Sequence of chain 1.W:
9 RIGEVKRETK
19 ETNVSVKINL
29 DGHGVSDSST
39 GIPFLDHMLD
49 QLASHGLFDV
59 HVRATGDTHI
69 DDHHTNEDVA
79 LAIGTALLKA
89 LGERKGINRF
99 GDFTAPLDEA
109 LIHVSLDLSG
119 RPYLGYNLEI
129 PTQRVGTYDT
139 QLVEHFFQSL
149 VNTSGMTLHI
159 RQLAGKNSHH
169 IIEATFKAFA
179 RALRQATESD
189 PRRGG

Sequence of chain 1.P:
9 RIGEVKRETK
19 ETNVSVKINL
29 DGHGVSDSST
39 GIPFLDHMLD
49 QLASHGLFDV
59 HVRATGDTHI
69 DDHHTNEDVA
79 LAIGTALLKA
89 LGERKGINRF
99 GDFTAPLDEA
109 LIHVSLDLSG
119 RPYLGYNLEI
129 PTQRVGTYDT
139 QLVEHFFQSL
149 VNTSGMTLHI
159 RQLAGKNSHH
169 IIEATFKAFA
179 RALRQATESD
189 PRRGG

Binding-site contacts:
Ligand atom C5 contacts residue HIS168 of chain 1.C at 3.4 Å.
Ligand atom C6 contacts residue HIS72 of chain 1.W at 3.6 Å.
Ligand atom C6 contacts residue MN1 of chain 1.EA at 3.3 Å.
Ligand atom N4 contacts residue MN1 of chain 1.MC at 2.7 Å.
Ligand atom N2 contacts residue GLU75 of chain 1.W at 3.9 Å.
Ligand atom O11 contacts residue ARG119 of chain 1.P at 3.5 Å (salt-bridge).
Ligand atom C3 contacts residue GLU75 of chain 1.W at 2.7 Å.
Ligand atom C5 contacts residue MN1 of chain 1.MC at 3.7 Å.
Ligand atom O12 contacts residue LYS175 of chain 1.C at 2.7 Å (salt-bridge).
Ligand atom O12 contacts residue ARG119 of chain 1.P at 3.6 Å.
Ligand atom C7 contacts residue MN1 of chain 1.EA at 4.0 Å.
Ligand atom N2 contacts residue GLU171 of chain 1.C at 3.9 Å.
Ligand atom N2 contacts residue MN1 of chain 1.EA at 3.4 Å.
Ligand atom O11 contacts residue ARG97 of chain 1.P at 4.0 Å.
Ligand atom N4 contacts residue HIS168 of chain 1.C at 3.4 Å (h-bond).
Ligand atom C6 contacts residue GLU171 of chain 1.C at 4.1 Å.
Ligand atom C3 contacts residue MN1 of chain 1.MC at 3.7 Å.
Ligand atom C5 contacts residue GLU75 of chain 1.W at 3.7 Å.
Ligand atom C5 contacts residue HIS71 of chain 1.W at 3.2 Å.
Ligand atom N2 contacts residue HIS72 of chain 1.W at 3.9 Å.
Ligand atom C5 contacts residue HIS167 of chain 1.C at 3.4 Å.
Ligand atom N1 contacts residue HIS167 of chain 1.C at 3.5 Å (h-bond).
Ligand atom C5 contacts residue MN1 of chain 1.EA at 3.7 Å.
Ligand atom N4 contacts residue GLU75 of chain 1.W at 2.5 Å (salt-bridge).
Ligand atom C5 contacts residue LEU105 of chain 1.C at 3.9 Å (hydrophobic).
Ligand atom O13 contacts residue GLU171 of chain 1.C at 2.4 Å (salt-bridge).
Ligand atom O13 contacts residue MN1 of chain 1.EA at 3.5 Å.
Ligand atom N1 contacts residue MN1 of chain 1.EA at 2.6 Å.
Ligand atom N4 contacts residue HIS71 of chain 1.W at 2.8 Å (h-bond).
Ligand atom O13 contacts residue HIS45 of chain 1.C at 4.0 Å.
Ligand atom C7 contacts residue GLU171 of chain 1.C at 3.5 Å.
Ligand atom O10 contacts residue ARG97 of chain 1.P at 3.3 Å (salt-bridge).
Ligand atom C3 contacts residue HIS71 of chain 1.W at 3.9 Å.
Ligand atom O13 contacts residue GLN49 of chain 1.C at 3.9 Å.
Ligand atom N1 contacts residue HIS71 of chain 1.W at 4.0 Å.
Ligand atom N1 contacts residue GLU171 of chain 1.C at 2.7 Å (salt-bridge).
Ligand atom P9 contacts residue ARG97 of chain 1.P at 3.8 Å.
Ligand atom O12 contacts residue ARG97 of chain 1.P at 3.6 Å (salt-bridge).
Ligand atom N1 contacts residue HIS72 of chain 1.W at 3.8 Å.
Ligand atom C5 contacts residue GLU171 of chain 1.C at 3.5 Å.

A small-molecule ligand and the protein it binds are described below.
Small molecule (SMILES): O=P(O)(O)C[C@H](O)Cn1cncn1

Sequence of chain 1.C:
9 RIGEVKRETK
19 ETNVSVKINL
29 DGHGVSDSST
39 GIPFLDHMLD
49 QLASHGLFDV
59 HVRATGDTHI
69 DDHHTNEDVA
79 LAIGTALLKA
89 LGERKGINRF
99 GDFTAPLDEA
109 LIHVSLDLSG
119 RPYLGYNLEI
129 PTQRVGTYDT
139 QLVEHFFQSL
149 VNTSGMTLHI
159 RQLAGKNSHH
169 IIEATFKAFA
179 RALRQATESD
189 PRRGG